Binding-site contacts:
Ligand atom O contacts residue ARG24 of chain 1.K at 3.6 Å.
Ligand atom CZ2 contacts residue ALA44 of chain 1.U at 3.9 Å (hydrophobic).
Ligand atom CD1 contacts residue GLN45 of chain 1.U at 3.5 Å.
Ligand atom CZ3 contacts residue GLY21 of chain 1.U at 3.6 Å.
Ligand atom CE2 contacts residue THR50 of chain 1.U at 4.0 Å.
Ligand atom O contacts residue GLY25 of chain 1.K at 3.0 Å (h-bond).
Ligand atom CA contacts residue GLY25 of chain 1.K at 3.5 Å.
Ligand atom N contacts residue GLY25 of chain 1.K at 2.8 Å (h-bond).
Ligand atom OXT contacts residue THR47 of chain 1.U at 2.5 Å (h-bond).
Ligand atom CB contacts residue THR23 of chain 1.K at 3.8 Å.
Ligand atom NE1 contacts residue ALA44 of chain 1.U at 3.8 Å.
Ligand atom CA contacts residue THR23 of chain 1.K at 3.8 Å.
Ligand atom CD2 contacts residue THR50 of chain 1.U at 4.0 Å.
Ligand atom C contacts residue THR50 of chain 1.U at 4.0 Å.
Ligand atom CH2 contacts residue GLY21 of chain 1.U at 3.5 Å.
Ligand atom CD1 contacts residue SER51 of chain 1.K at 3.5 Å.
Ligand atom O contacts residue THR47 of chain 1.U at 3.5 Å (h-bond).
Ligand atom N contacts residue THR23 of chain 1.K at 2.8 Å (h-bond).
Ligand atom CG contacts residue SER51 of chain 1.K at 3.8 Å.
Ligand atom O contacts residue SER51 of chain 1.K at 3.0 Å (h-bond).
Ligand atom C contacts residue GLY25 of chain 1.K at 3.5 Å.
Ligand atom CE2 contacts residue ALA44 of chain 1.U at 4.0 Å (hydrophobic).
Ligand atom CZ2 contacts residue ILE53 of chain 1.U at 4.0 Å (hydrophobic).
Ligand atom C contacts residue THR47 of chain 1.U at 3.5 Å.
Ligand atom CA contacts residue SER51 of chain 1.K at 3.9 Å.
Ligand atom OXT contacts residue GLY25 of chain 1.K at 4.0 Å.
Ligand atom OXT contacts residue HIS49 of chain 1.U at 3.9 Å.
Ligand atom N contacts residue ARG24 of chain 1.K at 3.9 Å.
Ligand atom CB contacts residue SER51 of chain 1.K at 3.4 Å.
Ligand atom C contacts residue SER51 of chain 1.K at 3.6 Å.
Ligand atom OXT contacts residue THR50 of chain 1.U at 2.9 Å (h-bond).
Ligand atom CD1 contacts residue THR47 of chain 1.U at 3.9 Å.
Ligand atom CA contacts residue THR28 of chain 1.K at 3.2 Å.
Ligand atom CE3 contacts residue HIS32 of chain 1.U at 4.1 Å.
Ligand atom N contacts residue THR28 of chain 1.K at 2.9 Å (h-bond).
Ligand atom CE2 contacts residue GLN45 of chain 1.U at 4.0 Å.
Ligand atom N contacts residue ASP27 of chain 1.K at 3.1 Å (salt-bridge).
Ligand atom CZ2 contacts residue THR50 of chain 1.U at 3.9 Å.
Ligand atom CB contacts residue THR28 of chain 1.K at 3.5 Å.
Ligand atom NE1 contacts residue GLN45 of chain 1.U at 2.8 Å (h-bond).

The protein below binds the small molecule below.
Small molecule (SMILES): N[C@@H](Cc1c[nH]c2ccccc12)C(=O)O

Sequence of chain 1.K:
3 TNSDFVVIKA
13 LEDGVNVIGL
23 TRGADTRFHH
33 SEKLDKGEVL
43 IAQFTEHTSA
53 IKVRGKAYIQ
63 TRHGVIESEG

Sequence of chain 1.U:
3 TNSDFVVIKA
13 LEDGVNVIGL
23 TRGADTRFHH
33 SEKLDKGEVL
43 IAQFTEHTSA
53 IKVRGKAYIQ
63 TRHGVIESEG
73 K